Sequence of chain 1.C:
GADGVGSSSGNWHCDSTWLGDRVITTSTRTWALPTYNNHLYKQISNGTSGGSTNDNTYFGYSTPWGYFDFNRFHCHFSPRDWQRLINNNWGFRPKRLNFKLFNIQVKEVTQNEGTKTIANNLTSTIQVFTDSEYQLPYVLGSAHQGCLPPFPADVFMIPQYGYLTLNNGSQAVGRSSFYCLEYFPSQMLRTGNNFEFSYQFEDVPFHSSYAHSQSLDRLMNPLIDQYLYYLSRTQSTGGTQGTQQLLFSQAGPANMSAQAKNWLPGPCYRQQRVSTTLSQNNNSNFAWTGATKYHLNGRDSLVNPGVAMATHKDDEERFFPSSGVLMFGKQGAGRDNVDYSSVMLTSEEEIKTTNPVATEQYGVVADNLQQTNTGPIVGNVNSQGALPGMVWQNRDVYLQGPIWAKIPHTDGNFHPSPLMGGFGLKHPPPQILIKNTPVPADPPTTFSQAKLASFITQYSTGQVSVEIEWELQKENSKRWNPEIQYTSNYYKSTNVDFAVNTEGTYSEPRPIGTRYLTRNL

Binding-site contacts:
Ligand atom C2' contacts residue DA1 of chain 1.NB at 3.7 Å.
Ligand atom C4' contacts residue DA1 of chain 1.NB at 3.7 Å.
Ligand atom O3' contacts residue PRO205 of chain 1.C at 4.1 Å.
Ligand atom C3' contacts residue DA1 of chain 1.NB at 2.6 Å.
Ligand atom C5' contacts residue DA1 of chain 1.NB at 3.6 Å.
Ligand atom O3' contacts residue DA1 of chain 1.NB at 1.6 Å.
Ligand atom O5' contacts residue DA1 of chain 1.NB at 3.9 Å.
Ligand atom C2' contacts residue PRO205 of chain 1.C at 4.5 Å (hydrophobic).

A protein and the small-molecule ligand that binds it are described below.
Small molecule (SMILES): Nc1ccn([C@H]2C[C@H](O)[C@@H](COP(=O)(O)O)O2)c(=O)n1